This small molecule binds to this protein.
Small molecule (SMILES): CCCCCCCCCCO[C@@H]1O[C@H](CO)[C@@H](O[C@H]2O[C@H](CO)[C@@H](O)[C@H](O)[C@H]2O)[C@H](O)[C@H]1O

Binding-site contacts:
Ligand atom C11 contacts residue SER261 of chain 1.C at 3.2 Å.
Ligand atom O49 contacts residue TRP258 of chain 1.C at 3.7 Å.
Ligand atom C8 contacts residue SER261 of chain 1.C at 4.0 Å.
Ligand atom O2 contacts residue TRP116 of chain 1.C at 2.7 Å (h-bond).
Ligand atom O16 contacts residue TRP258 of chain 1.C at 3.5 Å (h-bond).
Ligand atom C25 contacts residue TRP258 of chain 1.C at 3.4 Å (hydrophobic).
Ligand atom C8 contacts residue TRP116 of chain 1.C at 3.5 Å (hydrophobic).
Ligand atom C4 contacts residue TRP258 of chain 1.C at 4.3 Å (hydrophobic).
Ligand atom C2 contacts residue SER261 of chain 1.C at 4.4 Å.
Ligand atom C10 contacts residue SER261 of chain 1.C at 3.9 Å.
Ligand atom C8 contacts residue PRO117 of chain 1.C at 4.2 Å (hydrophobic).
Ligand atom C57 contacts residue TRP259 of chain 1.C at 3.0 Å (hydrophobic).
Ligand atom C9 contacts residue SER261 of chain 1.C at 4.1 Å.
Ligand atom C28 contacts residue VAL254 of chain 1.C at 4.0 Å (hydrophobic).
Ligand atom C4 contacts residue TRP259 of chain 1.C at 3.1 Å (hydrophobic).
Ligand atom C2 contacts residue TRP258 of chain 1.C at 4.4 Å (hydrophobic).
Ligand atom C6 contacts residue TRP259 of chain 1.C at 4.2 Å (hydrophobic).
Ligand atom C22 contacts residue TRP258 of chain 1.C at 3.8 Å (hydrophobic).
Ligand atom O7 contacts residue TRP259 of chain 1.C at 4.1 Å.
Ligand atom O7 contacts residue SER261 of chain 1.C at 3.3 Å (h-bond).
Ligand atom C22 contacts residue VAL254 of chain 1.C at 4.2 Å (hydrophobic).
Ligand atom C18 contacts residue TRP259 of chain 1.C at 3.7 Å (hydrophobic).
Ligand atom O6 contacts residue PRO117 of chain 1.C at 3.8 Å.
Ligand atom O5 contacts residue TRP259 of chain 1.C at 4.0 Å.
Ligand atom O4 contacts residue TRP116 of chain 1.C at 3.3 Å (h-bond).
Ligand atom C18 contacts residue TRP258 of chain 1.C at 3.8 Å (hydrophobic).
Ligand atom C19 contacts residue TRP258 of chain 1.C at 4.1 Å (hydrophobic).
Ligand atom O55 contacts residue SER261 of chain 1.C at 4.5 Å.
Ligand atom C31 contacts residue TRP258 of chain 1.C at 3.9 Å (hydrophobic).
Ligand atom C28 contacts residue TRP258 of chain 1.C at 3.8 Å (hydrophobic).
Ligand atom C3 contacts residue TRP259 of chain 1.C at 4.3 Å (hydrophobic).
Ligand atom O61 contacts residue TRP259 of chain 1.C at 3.7 Å.
Ligand atom C3 contacts residue SER261 of chain 1.C at 4.3 Å.
Ligand atom O6 contacts residue SER261 of chain 1.C at 2.9 Å (h-bond).
Ligand atom C1 contacts residue TRP258 of chain 1.C at 4.4 Å (hydrophobic).
Ligand atom O2 contacts residue PRO117 of chain 1.C at 3.5 Å.
Ligand atom C6 contacts residue TRP258 of chain 1.C at 4.0 Å (hydrophobic).
Ligand atom C7 contacts residue TRP116 of chain 1.C at 4.0 Å (hydrophobic).

Sequence of chain 1.C:
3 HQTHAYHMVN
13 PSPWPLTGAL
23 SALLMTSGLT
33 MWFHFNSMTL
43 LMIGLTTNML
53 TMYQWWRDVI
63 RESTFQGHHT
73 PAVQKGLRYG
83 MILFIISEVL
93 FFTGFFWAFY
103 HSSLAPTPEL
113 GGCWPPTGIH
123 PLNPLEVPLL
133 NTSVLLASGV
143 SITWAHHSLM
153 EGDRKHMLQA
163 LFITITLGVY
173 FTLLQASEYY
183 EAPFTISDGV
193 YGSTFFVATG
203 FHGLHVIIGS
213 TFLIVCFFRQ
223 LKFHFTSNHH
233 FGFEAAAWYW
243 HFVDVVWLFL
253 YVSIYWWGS